Sequence of chain 17.C:
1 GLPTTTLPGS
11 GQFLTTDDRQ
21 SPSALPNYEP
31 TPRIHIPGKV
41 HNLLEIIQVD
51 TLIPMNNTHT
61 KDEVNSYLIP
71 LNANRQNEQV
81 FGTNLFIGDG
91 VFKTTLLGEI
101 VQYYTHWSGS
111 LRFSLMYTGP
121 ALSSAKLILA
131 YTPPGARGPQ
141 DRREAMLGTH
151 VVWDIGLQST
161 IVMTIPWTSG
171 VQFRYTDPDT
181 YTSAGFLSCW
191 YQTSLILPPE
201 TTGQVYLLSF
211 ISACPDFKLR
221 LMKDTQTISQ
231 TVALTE

Binding-site contacts:
Ligand atom C5A contacts residue VAL176 of chain 16.A at 3.5 Å (hydrophobic).
Ligand atom N3A contacts residue TYR152 of chain 16.A at 4.0 Å.
Ligand atom O1A contacts residue MET224 of chain 16.A at 3.5 Å (h-bond).
Ligand atom O1A contacts residue PHE186 of chain 16.A at 3.4 Å.
Ligand atom C4B contacts residue PHE186 of chain 16.A at 3.9 Å (hydrophobic).
Ligand atom C3C contacts residue TYR152 of chain 16.A at 3.8 Å (hydrophobic).
Ligand atom CL2 contacts residue ILE104 of chain 16.A at 3.5 Å.
Ligand atom C4A contacts residue PRO174 of chain 16.A at 3.0 Å (hydrophobic).
Ligand atom C3B contacts residue MET224 of chain 16.A at 3.6 Å (hydrophobic).
Ligand atom CL2 contacts residue MET224 of chain 16.A at 3.4 Å.
Ligand atom O1 contacts residue MET221 of chain 16.A at 3.5 Å (h-bond).
Ligand atom C5B contacts residue TYR152 of chain 16.A at 3.7 Å (hydrophobic).
Ligand atom C1B contacts residue VAL188 of chain 16.A at 4.0 Å (hydrophobic).
Ligand atom C6B contacts residue TYR152 of chain 16.A at 3.9 Å (hydrophobic).
Ligand atom C2A contacts residue TYR152 of chain 16.A at 3.8 Å (hydrophobic).
Ligand atom O1B contacts residue VAL188 of chain 16.A at 3.7 Å.
Ligand atom CL1 contacts residue TYR152 of chain 16.A at 3.9 Å.
Ligand atom C2C contacts residue VAL191 of chain 16.A at 4.0 Å (hydrophobic).
Ligand atom C4 contacts residue LEU106 of chain 16.A at 3.9 Å (hydrophobic).
Ligand atom C2B contacts residue TYR128 of chain 16.A at 3.9 Å (hydrophobic).
Ligand atom CL2 contacts residue TYR128 of chain 16.A at 3.2 Å.
Ligand atom C3C contacts residue ILE104 of chain 16.A at 3.7 Å (hydrophobic).
Ligand atom C3B contacts residue PHE186 of chain 16.A at 3.9 Å (hydrophobic).
Ligand atom C3 contacts residue LEU106 of chain 16.A at 3.8 Å (hydrophobic).
Ligand atom C2A contacts residue PHE186 of chain 16.A at 3.8 Å (hydrophobic).
Ligand atom C5A contacts residue PHE186 of chain 16.A at 4.0 Å (hydrophobic).
Ligand atom C31 contacts residue LEU106 of chain 16.A at 4.0 Å (hydrophobic).
Ligand atom CL1 contacts residue VAL188 of chain 16.A at 3.7 Å.
Ligand atom N3A contacts residue ALA24 of chain 16.C at 3.8 Å.
Ligand atom C1C contacts residue TYR128 of chain 16.A at 3.3 Å (hydrophobic).
Ligand atom N3A contacts residue PRO174 of chain 16.A at 3.3 Å (h-bond).
Ligand atom O1 contacts residue ILE104 of chain 16.A at 3.4 Å.
Ligand atom C5A contacts residue ALA150 of chain 16.A at 3.5 Å (hydrophobic).
Ligand atom C4B contacts residue TYR152 of chain 16.A at 3.6 Å (hydrophobic).
Ligand atom C5 contacts residue TYR128 of chain 16.A at 3.8 Å (hydrophobic).
Ligand atom N2 contacts residue MET221 of chain 16.A at 3.5 Å (h-bond).
Ligand atom C4A contacts residue SER175 of chain 16.A at 3.8 Å.
Ligand atom C4A contacts residue ALA150 of chain 16.A at 4.0 Å (hydrophobic).
Ligand atom CL1 contacts residue LEU25 of chain 16.C at 3.7 Å.
Ligand atom C2B contacts residue MET224 of chain 16.A at 4.0 Å (hydrophobic).

The small molecule below binds the protein below.
Small molecule (SMILES): Cc1cc(CCCOc2c(Cl)cc(C3=NCCO3)cc2Cl)on1

Sequence of chain 16.C:
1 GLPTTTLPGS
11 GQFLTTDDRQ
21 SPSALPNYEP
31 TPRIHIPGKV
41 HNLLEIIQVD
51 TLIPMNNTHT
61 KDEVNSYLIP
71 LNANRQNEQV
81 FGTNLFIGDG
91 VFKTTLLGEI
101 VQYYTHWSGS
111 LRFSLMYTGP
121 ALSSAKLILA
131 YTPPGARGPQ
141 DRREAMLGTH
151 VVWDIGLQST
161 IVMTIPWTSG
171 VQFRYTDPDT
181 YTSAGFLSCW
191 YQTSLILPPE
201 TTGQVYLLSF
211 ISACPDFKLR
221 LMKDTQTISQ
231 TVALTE

Sequence of chain 16.A:
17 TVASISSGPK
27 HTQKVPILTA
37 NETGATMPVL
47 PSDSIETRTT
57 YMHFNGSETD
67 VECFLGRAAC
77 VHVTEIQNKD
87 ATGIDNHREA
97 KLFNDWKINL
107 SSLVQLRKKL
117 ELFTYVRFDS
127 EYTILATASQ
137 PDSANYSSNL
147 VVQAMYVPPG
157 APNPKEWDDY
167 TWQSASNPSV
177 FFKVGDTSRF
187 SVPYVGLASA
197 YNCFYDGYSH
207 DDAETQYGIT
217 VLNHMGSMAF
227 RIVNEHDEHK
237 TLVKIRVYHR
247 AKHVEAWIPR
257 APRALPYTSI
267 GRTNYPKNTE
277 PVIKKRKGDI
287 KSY